Sequence of chain 1.B:
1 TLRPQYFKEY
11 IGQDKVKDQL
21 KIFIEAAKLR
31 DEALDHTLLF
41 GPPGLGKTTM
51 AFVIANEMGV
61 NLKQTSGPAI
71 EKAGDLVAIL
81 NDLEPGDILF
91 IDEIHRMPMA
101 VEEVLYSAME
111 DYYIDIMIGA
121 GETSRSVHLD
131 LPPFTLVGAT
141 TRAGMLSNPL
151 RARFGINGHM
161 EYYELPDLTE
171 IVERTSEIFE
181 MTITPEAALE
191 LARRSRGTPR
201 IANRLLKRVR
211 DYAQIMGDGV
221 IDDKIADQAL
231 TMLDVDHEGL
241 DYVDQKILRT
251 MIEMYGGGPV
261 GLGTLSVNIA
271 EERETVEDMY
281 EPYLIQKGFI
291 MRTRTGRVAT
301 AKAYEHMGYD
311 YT

Sequence of chain 1.A:
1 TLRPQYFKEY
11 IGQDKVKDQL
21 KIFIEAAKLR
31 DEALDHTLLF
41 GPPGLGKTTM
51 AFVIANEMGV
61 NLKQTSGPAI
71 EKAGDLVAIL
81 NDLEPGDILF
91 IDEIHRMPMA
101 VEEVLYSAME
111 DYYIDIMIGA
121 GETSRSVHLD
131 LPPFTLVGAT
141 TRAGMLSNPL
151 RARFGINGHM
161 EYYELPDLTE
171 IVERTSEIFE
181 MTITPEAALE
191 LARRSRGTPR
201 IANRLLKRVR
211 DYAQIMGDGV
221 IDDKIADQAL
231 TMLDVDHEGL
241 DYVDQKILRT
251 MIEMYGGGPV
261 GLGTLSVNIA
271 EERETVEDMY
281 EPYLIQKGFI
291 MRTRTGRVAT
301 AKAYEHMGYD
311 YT

A small-molecule ligand and the protein it binds are described below.
Small molecule (SMILES): Nc1ncnc2c1ncn2[C@@H]1O[C@H](COP(=O)(O)OP(=O)(O)OP(O)(O)=S)[C@@H](O)[C@H]1O

Binding-site contacts:
Ligand atom O3A contacts residue GLY46 of chain 1.B at 3.6 Å.
Ligand atom N7 contacts residue TYR163 of chain 1.B at 3.5 Å (h-bond).
Ligand atom O2B contacts residue THR48 of chain 1.B at 2.9 Å (h-bond).
Ligand atom N6 contacts residue TYR163 of chain 1.B at 3.3 Å (h-bond).
Ligand atom N6 contacts residue TYR10 of chain 1.B at 3.6 Å.
Ligand atom O2' contacts residue LEU2 of chain 1.B at 3.6 Å (h-bond).
Ligand atom O1A contacts residue THR49 of chain 1.B at 2.9 Å (h-bond).
Ligand atom O3B contacts residue ARG200 of chain 1.B at 3.5 Å (salt-bridge).
Ligand atom O1A contacts residue GLY46 of chain 1.B at 3.4 Å.
Ligand atom O2G contacts residue THR48 of chain 1.B at 3.8 Å.
Ligand atom S1G contacts residue LYS47 of chain 1.B at 2.8 Å (salt-bridge).
Ligand atom C2 contacts residue PRO4 of chain 1.B at 3.6 Å (hydrophobic).
Ligand atom O3' contacts residue LEU2 of chain 1.B at 3.7 Å.
Ligand atom O2A contacts residue ARG3 of chain 1.B at 3.3 Å (salt-bridge).
Ligand atom O1B contacts residue GLY46 of chain 1.B at 3.8 Å.
Ligand atom O2A contacts residue ARG200 of chain 1.B at 3.4 Å (salt-bridge).
Ligand atom O1B contacts residue THR48 of chain 1.B at 3.8 Å.
Ligand atom PG contacts residue MG1 of chain 1.M at 3.5 Å.
Ligand atom O1A contacts residue LYS47 of chain 1.B at 3.6 Å.
Ligand atom O2G contacts residue MG1 of chain 1.M at 2.0 Å.
Ligand atom O1B contacts residue GLY44 of chain 1.B at 3.8 Å.
Ligand atom S1G contacts residue PRO43 of chain 1.B at 3.8 Å.
Ligand atom O3B contacts residue GLY44 of chain 1.B at 3.0 Å (h-bond).
Ligand atom O2' contacts residue ARG3 of chain 1.B at 3.8 Å.
Ligand atom O1B contacts residue LYS47 of chain 1.B at 3.1 Å (salt-bridge).
Ligand atom O3G contacts residue ARG153 of chain 1.A at 3.1 Å (salt-bridge).
Ligand atom O3A contacts residue GLY44 of chain 1.B at 3.2 Å.
Ligand atom PB contacts residue GLY44 of chain 1.B at 3.7 Å.
Ligand atom O2A contacts residue GLU110 of chain 1.A at 3.5 Å (salt-bridge).
Ligand atom C2' contacts residue THR49 of chain 1.B at 3.8 Å.
Ligand atom N6 contacts residue ILE11 of chain 1.B at 2.8 Å (h-bond).
Ligand atom O2B contacts residue MG1 of chain 1.M at 2.4 Å.
Ligand atom N1 contacts residue PRO4 of chain 1.B at 3.8 Å.
Ligand atom O3A contacts residue ARG200 of chain 1.B at 3.7 Å.
Ligand atom O1A contacts residue THR48 of chain 1.B at 3.5 Å (h-bond).
Ligand atom S1G contacts residue THR141 of chain 1.B at 3.2 Å (h-bond).
Ligand atom O1A contacts residue ARG3 of chain 1.B at 3.6 Å.
Ligand atom C5' contacts residue ARG200 of chain 1.B at 3.5 Å.
Ligand atom PB contacts residue MG1 of chain 1.M at 3.7 Å.
Ligand atom O3G contacts residue PRO149 of chain 1.A at 3.8 Å.